Binding-site contacts:
Ligand atom N2 contacts residue DC8 of chain 1.C at 2.8 Å (h-bond).
Ligand atom O4' contacts residue ASN338 of chain 1.A at 2.9 Å (h-bond).
Ligand atom OP1 contacts residue ASN243 of chain 1.A at 2.9 Å (h-bond).
Ligand atom N1 contacts residue DC8 of chain 1.C at 2.9 Å (h-bond).
Ligand atom O6 contacts residue DC1 of chain 1.C at 3.1 Å (h-bond).
Ligand atom O6 contacts residue DC8 of chain 1.C at 3.0 Å (h-bond).
Ligand atom N2 contacts residue DOC9 of chain 1.C at 2.8 Å (h-bond).
Ligand atom OP1 contacts residue GLN249 of chain 1.A at 3.1 Å (h-bond).
Ligand atom OP1 contacts residue ARG487 of chain 1.A at 2.9 Å (salt-bridge).
Ligand atom N2 contacts residue DC1 of chain 1.C at 2.8 Å (h-bond).
Ligand atom C2 contacts residue DG4 of chain 1.C at 3.2 Å.
Ligand atom N3 contacts residue DA5 of chain 1.C at 2.9 Å (h-bond).
Ligand atom O6 contacts residue DC6 of chain 1.C at 3.0 Å (h-bond).
Ligand atom O2 contacts residue LYS298 of chain 1.A at 2.8 Å (salt-bridge).
Ligand atom N1 contacts residue DC2 of chain 1.C at 2.9 Å (h-bond).
Ligand atom O4' contacts residue GLN513 of chain 1.A at 3.1 Å (h-bond).
Ligand atom N1 contacts residue DT3 of chain 1.C at 2.9 Å (h-bond).
Ligand atom OP1 contacts residue ARG505 of chain 1.A at 2.7 Å (salt-bridge).
Ligand atom N6 contacts residue DT3 of chain 1.C at 3.0 Å (h-bond).
Ligand atom O2 contacts residue DG4 of chain 1.C at 2.9 Å (h-bond).
Ligand atom OP1 contacts residue SER333 of chain 1.A at 2.9 Å (h-bond).
Ligand atom OP1 contacts residue GLU336 of chain 1.A at 2.8 Å (salt-bridge).
Ligand atom OP1 contacts residue SER246 of chain 1.A at 2.6 Å (h-bond).
Ligand atom N1 contacts residue DT7 of chain 1.C at 2.8 Å (h-bond).
Ligand atom OP1 contacts residue GLN328 of chain 1.A at 2.8 Å (h-bond).
Ligand atom O4 contacts residue DA5 of chain 1.C at 2.9 Å (h-bond).
Ligand atom OP1 contacts residue THR327 of chain 1.A at 3.2 Å.
Ligand atom N2 contacts residue DT3 of chain 1.C at 3.0 Å (h-bond).
Ligand atom C4' contacts residue SER334 of chain 1.A at 3.2 Å.
Ligand atom N2 contacts residue DC2 of chain 1.C at 2.9 Å (h-bond).
Ligand atom O6 contacts residue DC2 of chain 1.C at 2.9 Å (h-bond).
Ligand atom N4 contacts residue DG4 of chain 1.C at 2.9 Å (h-bond).
Ligand atom O3' contacts residue SER246 of chain 1.A at 3.2 Å.
Ligand atom N2 contacts residue DC6 of chain 1.C at 2.8 Å (h-bond).
Ligand atom N6 contacts residue DT7 of chain 1.C at 3.0 Å (h-bond).
Ligand atom N3 contacts residue DG4 of chain 1.C at 2.9 Å (h-bond).
Ligand atom O6 contacts residue DOC9 of chain 1.C at 3.0 Å (h-bond).
Ligand atom N1 contacts residue DOC9 of chain 1.C at 2.9 Å (h-bond).
Ligand atom N1 contacts residue DC6 of chain 1.C at 3.0 Å (h-bond).
Ligand atom N1 contacts residue DC1 of chain 1.C at 2.9 Å (h-bond).

Sequence of chain 1.A:
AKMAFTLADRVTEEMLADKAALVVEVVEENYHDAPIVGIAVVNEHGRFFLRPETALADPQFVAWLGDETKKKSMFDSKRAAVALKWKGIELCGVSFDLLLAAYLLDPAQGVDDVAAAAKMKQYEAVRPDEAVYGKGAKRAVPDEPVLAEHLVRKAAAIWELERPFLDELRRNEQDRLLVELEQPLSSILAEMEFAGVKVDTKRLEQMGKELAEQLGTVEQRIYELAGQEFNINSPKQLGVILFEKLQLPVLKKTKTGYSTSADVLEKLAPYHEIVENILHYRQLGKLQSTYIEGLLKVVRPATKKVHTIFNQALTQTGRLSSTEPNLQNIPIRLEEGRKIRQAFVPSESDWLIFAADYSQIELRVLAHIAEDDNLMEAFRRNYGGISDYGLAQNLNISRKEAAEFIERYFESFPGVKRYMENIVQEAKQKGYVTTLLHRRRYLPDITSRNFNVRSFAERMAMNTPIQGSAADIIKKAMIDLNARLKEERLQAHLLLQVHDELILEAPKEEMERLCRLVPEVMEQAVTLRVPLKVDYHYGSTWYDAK

This protein binds this small molecule.
Small molecule (SMILES): Cc1cn([C@H]2C[C@H](O[P](=O)(O)OC[C@H]3O[C@@H](n4ccc(N)nc4=O)C[C@@H]3O[P](=O)(O)OC[C@H]3O[C@@H](n4cnc5c4NC=NC5N)C[C@@H]3O[P](=O)(O)OC[C@H]3O[C@@H](n4cnc5c(=O)[nH]c(N)nc54)C[C@@H]3O[P](=O)(O)OC[C@H]3O[C@@H](n4cnc5c(=O)[nH]c(N)nc54)C[C@@H]3O)[C@@H](CO[P](=O)(O)O[C@H]3C[C@H](n4cnc5c(=O)[nH]c(N)nc54)O[C@@H]3CO[P](=O)(O)O[C@H]3C[C@H](n4cnc5c4NC=NC5N)O[C@@H]3CO[P](=O)(O)O[C@H]3C[C@H](n4cnc5c(=O)[nH]c(N)nc54)O[C@@H]3CO[P](=O)(O)O[C@H]3C[C@H](n4cnc5c(=O)[nH]c(N)nc54)O[C@@H]3COP(=O)=O)O2)c(=O)[nH]c1=O